Sequence of chain 3.A:
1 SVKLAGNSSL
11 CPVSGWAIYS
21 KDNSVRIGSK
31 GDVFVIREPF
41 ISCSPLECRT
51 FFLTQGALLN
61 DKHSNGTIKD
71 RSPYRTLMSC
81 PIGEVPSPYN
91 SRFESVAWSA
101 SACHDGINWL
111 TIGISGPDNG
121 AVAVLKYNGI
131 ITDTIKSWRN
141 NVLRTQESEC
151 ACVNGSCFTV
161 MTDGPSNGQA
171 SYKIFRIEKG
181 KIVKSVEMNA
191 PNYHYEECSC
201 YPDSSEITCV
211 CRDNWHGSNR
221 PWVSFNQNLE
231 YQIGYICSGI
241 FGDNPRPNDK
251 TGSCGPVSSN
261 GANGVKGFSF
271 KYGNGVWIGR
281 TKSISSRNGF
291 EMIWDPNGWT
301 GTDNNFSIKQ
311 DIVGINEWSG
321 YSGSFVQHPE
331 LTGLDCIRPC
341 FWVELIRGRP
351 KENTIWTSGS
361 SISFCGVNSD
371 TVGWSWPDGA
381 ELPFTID

The protein below binds the small molecule below.
Small molecule (SMILES): CC(=O)N[C@H]1[C@H](O[C@H]2[C@H](O)[C@@H](NC(C)=O)CO[C@@H]2CO)O[C@H](CO)[C@@H](O)[C@@H]1O

Binding-site contacts:
Ligand atom O7 contacts residue ASN65 of chain 3.A at 3.4 Å (h-bond).
Ligand atom C1 contacts residue ASN65 of chain 3.A at 1.4 Å.
Ligand atom C5 contacts residue ASN65 of chain 3.A at 3.5 Å.
Ligand atom C2 contacts residue ASN65 of chain 3.A at 2.5 Å.
Ligand atom O5 contacts residue ASN65 of chain 3.A at 2.2 Å (h-bond).
Ligand atom C8 contacts residue ILE386 of chain 3.A at 4.4 Å (hydrophobic).
Ligand atom C7 contacts residue ASN65 of chain 3.A at 3.5 Å.
Ligand atom C8 contacts residue ILE355 of chain 3.A at 4.0 Å (hydrophobic).
Ligand atom C3 contacts residue ASN65 of chain 3.A at 3.8 Å.
Ligand atom N2 contacts residue ASN65 of chain 3.A at 3.1 Å (h-bond).
Ligand atom C4 contacts residue ASN65 of chain 3.A at 4.1 Å.